This protein binds this small molecule.
Small molecule (SMILES): CC(=O)N[C@@H]1[C@@H](O[C@@H]2O[C@H](CO)[C@H](O)[C@H](O[C@]3(C(=O)O)C[C@H](O)[C@@H](NC(C)=O)[C@H]([C@H](O)[C@H](O)CO)O3)[C@H]2O)[C@H](O)[C@@H](CO[C@]2(C(=O)O)C[C@H](O)[C@@H](NC(C)=O)[C@H]([C@H](O)[C@H](O)CO)O2)O[C@H]1O

Sequence of chain 15.B:
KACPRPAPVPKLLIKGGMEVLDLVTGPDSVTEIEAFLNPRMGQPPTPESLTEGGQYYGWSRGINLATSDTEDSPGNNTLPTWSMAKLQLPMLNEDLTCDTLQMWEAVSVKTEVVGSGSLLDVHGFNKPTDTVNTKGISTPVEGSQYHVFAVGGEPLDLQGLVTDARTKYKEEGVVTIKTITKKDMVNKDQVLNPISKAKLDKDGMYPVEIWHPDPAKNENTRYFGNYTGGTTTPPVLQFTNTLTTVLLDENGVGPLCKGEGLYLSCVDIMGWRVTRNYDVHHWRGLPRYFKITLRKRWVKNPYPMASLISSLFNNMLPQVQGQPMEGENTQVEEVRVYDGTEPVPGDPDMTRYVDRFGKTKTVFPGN

Sequence of chain 15.A:
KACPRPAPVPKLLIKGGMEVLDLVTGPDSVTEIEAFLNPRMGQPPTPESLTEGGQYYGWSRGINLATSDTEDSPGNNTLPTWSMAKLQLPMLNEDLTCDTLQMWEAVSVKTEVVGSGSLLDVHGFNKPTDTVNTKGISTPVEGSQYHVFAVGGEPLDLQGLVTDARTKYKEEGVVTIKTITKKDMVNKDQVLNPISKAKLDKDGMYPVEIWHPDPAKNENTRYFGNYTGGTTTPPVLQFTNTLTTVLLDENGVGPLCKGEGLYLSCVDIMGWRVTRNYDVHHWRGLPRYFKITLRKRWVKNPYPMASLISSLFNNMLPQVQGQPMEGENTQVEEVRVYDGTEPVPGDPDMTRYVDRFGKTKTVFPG

Binding-site contacts:
Ligand atom C4 contacts residue TYR72 of chain 15.A at 3.8 Å (hydrophobic).
Ligand atom C1 contacts residue GLY78 of chain 15.A at 3.7 Å.
Ligand atom N5 contacts residue TYR72 of chain 15.A at 3.4 Å (h-bond).
Ligand atom C3 contacts residue GLY78 of chain 15.A at 3.6 Å.
Ligand atom O1A contacts residue LYS186 of chain 15.A at 2.8 Å (salt-bridge).
Ligand atom O6 contacts residue ASN93 of chain 15.A at 3.0 Å (h-bond).
Ligand atom O4 contacts residue ASN80 of chain 15.A at 4.3 Å.
Ligand atom O1B contacts residue ARG77 of chain 15.A at 2.9 Å (salt-bridge).
Ligand atom O4 contacts residue VAL296 of chain 15.A at 3.9 Å.
Ligand atom O1B contacts residue TYR72 of chain 15.A at 4.1 Å.
Ligand atom C4 contacts residue HIS298 of chain 15.A at 3.2 Å.
Ligand atom C2 contacts residue GLY78 of chain 15.A at 3.9 Å.
Ligand atom C1 contacts residue TYR72 of chain 15.A at 4.1 Å (hydrophobic).
Ligand atom O8 contacts residue TYR72 of chain 15.A at 4.3 Å.
Ligand atom C1 contacts residue LYS186 of chain 15.A at 3.9 Å.
Ligand atom O4 contacts residue GLY78 of chain 15.A at 3.1 Å.
Ligand atom O8 contacts residue ARG77 of chain 15.A at 3.2 Å (salt-bridge).
Ligand atom C4 contacts residue GLY78 of chain 15.A at 3.4 Å.
Ligand atom O1A contacts residue HIS298 of chain 15.A at 3.9 Å.
Ligand atom O1A contacts residue SER89 of chain 15.A at 3.1 Å (h-bond).
Ligand atom C1 contacts residue ARG77 of chain 15.A at 3.6 Å.
Ligand atom C11 contacts residue ASP85 of chain 15.B at 4.0 Å.
Ligand atom O3 contacts residue GLY78 of chain 15.A at 3.3 Å.
Ligand atom O10 contacts residue THR291 of chain 15.A at 4.3 Å.
Ligand atom C3 contacts residue VAL296 of chain 15.A at 3.7 Å (hydrophobic).
Ligand atom O4 contacts residue THR291 of chain 15.A at 3.5 Å.
Ligand atom C3 contacts residue GLY78 of chain 15.A at 4.0 Å.
Ligand atom C3 contacts residue HIS298 of chain 15.A at 3.6 Å.
Ligand atom C1 contacts residue SER89 of chain 15.A at 3.5 Å.
Ligand atom C6 contacts residue TYR72 of chain 15.A at 4.0 Å (hydrophobic).
Ligand atom O1A contacts residue TYR72 of chain 15.A at 3.5 Å.
Ligand atom O1A contacts residue ARG77 of chain 15.A at 3.2 Å (salt-bridge).
Ligand atom C5 contacts residue TYR72 of chain 15.A at 3.9 Å (hydrophobic).
Ligand atom O4 contacts residue HIS298 of chain 15.A at 2.7 Å (h-bond).
Ligand atom O4 contacts residue ILE79 of chain 15.A at 4.0 Å.
Ligand atom C5 contacts residue ASN93 of chain 15.A at 3.6 Å.
Ligand atom O1B contacts residue SER89 of chain 15.A at 3.1 Å (h-bond).
Ligand atom C6 contacts residue ASN93 of chain 15.A at 3.0 Å.
Ligand atom C4 contacts residue ASN93 of chain 15.A at 4.2 Å.
Ligand atom O1A contacts residue GLY78 of chain 15.A at 3.2 Å (h-bond).